Binding-site contacts:
Ligand atom O4 contacts residue LYS238 of chain 3.A at 3.6 Å.
Ligand atom O5 contacts residue ASN241 of chain 3.A at 2.4 Å (h-bond).
Ligand atom C1 contacts residue ASN241 of chain 3.A at 1.4 Å.
Ligand atom N2 contacts residue ASN241 of chain 3.A at 3.0 Å (h-bond).
Ligand atom O5 contacts residue ARG239 of chain 3.A at 4.3 Å.
Ligand atom C5 contacts residue ASN241 of chain 3.A at 3.6 Å.
Ligand atom C3 contacts residue GLY237 of chain 3.A at 3.5 Å.
Ligand atom O6 contacts residue LEU246 of chain 3.A at 4.2 Å.
Ligand atom O3 contacts residue LYS238 of chain 3.A at 4.5 Å.
Ligand atom O7 contacts residue ASN241 of chain 3.A at 4.5 Å.
Ligand atom O6 contacts residue ARG239 of chain 3.A at 4.3 Å.
Ligand atom C4 contacts residue GLY237 of chain 3.A at 3.1 Å.
Ligand atom C5 contacts residue GLY237 of chain 3.A at 4.5 Å.
Ligand atom O7 contacts residue GLY237 of chain 3.A at 3.9 Å.
Ligand atom C4 contacts residue ASN241 of chain 3.A at 4.0 Å.
Ligand atom C6 contacts residue ARG239 of chain 3.A at 4.0 Å.
Ligand atom O3 contacts residue GLY237 of chain 3.A at 3.0 Å (h-bond).
Ligand atom C7 contacts residue ASN241 of chain 3.A at 4.0 Å.
Ligand atom O6 contacts residue ASN241 of chain 3.A at 3.8 Å.
Ligand atom C6 contacts residue ASN241 of chain 3.A at 4.2 Å.
Ligand atom C3 contacts residue ASN241 of chain 3.A at 3.7 Å.
Ligand atom C2 contacts residue GLY237 of chain 3.A at 4.0 Å.
Ligand atom C4 contacts residue LYS238 of chain 3.A at 4.5 Å.
Ligand atom C2 contacts residue ASN241 of chain 3.A at 2.4 Å.
Ligand atom O4 contacts residue GLY237 of chain 3.A at 3.4 Å (h-bond).

The small molecule below binds the protein below.
Small molecule (SMILES): CC(=O)N[C@@H]1[C@@H](O)[C@H](O)[C@@H](CO)O[C@H]1O

Sequence of chain 3.A:
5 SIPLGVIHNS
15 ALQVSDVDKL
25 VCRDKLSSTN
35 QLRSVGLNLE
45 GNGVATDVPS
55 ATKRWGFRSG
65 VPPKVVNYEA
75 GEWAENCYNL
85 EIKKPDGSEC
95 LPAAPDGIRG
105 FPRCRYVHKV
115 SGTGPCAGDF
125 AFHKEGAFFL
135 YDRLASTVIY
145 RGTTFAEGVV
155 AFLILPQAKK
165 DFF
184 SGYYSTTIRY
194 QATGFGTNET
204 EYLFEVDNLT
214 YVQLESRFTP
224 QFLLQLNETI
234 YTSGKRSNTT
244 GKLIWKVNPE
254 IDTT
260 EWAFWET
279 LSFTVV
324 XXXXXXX